Binding-site contacts:
Ligand atom O6 contacts residue SER87 of chain 2.C at 4.5 Å.
Ligand atom C2 contacts residue SER87 of chain 2.C at 4.3 Å.
Ligand atom C3 contacts residue HIS173 of chain 2.B at 4.3 Å.
Ligand atom C4 contacts residue HIS173 of chain 2.B at 3.2 Å.
Ligand atom C1 contacts residue ALA195 of chain 2.A at 4.5 Å (hydrophobic).
Ligand atom C4 contacts residue GLU91 of chain 2.C at 3.3 Å.
Ligand atom O6 contacts residue HIS201 of chain 2.A at 3.3 Å (h-bond).
Ligand atom O5 contacts residue SER87 of chain 2.C at 4.1 Å.
Ligand atom C4 contacts residue HIS201 of chain 2.A at 3.5 Å.
Ligand atom O5 contacts residue GLU91 of chain 2.C at 4.4 Å.
Ligand atom O5 contacts residue TRP88 of chain 2.C at 3.7 Å.
Ligand atom O6 contacts residue ALA195 of chain 2.A at 3.6 Å.
Ligand atom C1 contacts residue SER87 of chain 2.C at 3.3 Å.
Ligand atom C3 contacts residue HIS201 of chain 2.A at 3.7 Å.

Sequence of chain 2.C:
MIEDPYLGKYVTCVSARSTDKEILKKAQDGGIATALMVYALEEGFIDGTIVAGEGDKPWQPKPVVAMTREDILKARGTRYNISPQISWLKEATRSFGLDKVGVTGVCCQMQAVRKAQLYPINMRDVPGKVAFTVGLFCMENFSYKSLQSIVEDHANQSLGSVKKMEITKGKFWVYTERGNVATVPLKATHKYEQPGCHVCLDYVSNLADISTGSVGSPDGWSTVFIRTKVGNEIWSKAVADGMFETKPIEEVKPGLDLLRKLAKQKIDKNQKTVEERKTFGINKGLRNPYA

Sequence of chain 2.A:
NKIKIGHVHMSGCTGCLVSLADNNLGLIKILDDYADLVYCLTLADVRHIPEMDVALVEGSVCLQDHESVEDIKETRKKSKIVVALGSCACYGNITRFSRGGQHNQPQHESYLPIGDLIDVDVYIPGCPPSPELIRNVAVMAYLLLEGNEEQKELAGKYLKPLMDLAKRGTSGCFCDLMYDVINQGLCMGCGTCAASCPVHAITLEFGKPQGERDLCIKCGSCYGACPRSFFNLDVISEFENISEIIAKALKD

Sequence of chain 2.B:
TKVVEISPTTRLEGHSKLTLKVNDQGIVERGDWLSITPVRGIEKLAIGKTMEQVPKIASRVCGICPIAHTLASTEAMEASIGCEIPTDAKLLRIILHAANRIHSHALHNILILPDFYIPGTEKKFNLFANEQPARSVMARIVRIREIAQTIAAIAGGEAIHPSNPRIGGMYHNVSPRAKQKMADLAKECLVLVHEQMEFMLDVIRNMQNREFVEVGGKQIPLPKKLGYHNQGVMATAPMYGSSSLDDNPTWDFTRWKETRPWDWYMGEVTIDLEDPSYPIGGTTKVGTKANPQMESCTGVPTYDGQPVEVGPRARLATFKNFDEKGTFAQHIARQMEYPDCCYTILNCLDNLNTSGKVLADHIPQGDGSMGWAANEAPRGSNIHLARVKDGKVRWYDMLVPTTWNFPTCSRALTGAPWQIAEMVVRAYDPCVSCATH

This protein binds this small molecule.
Small molecule (SMILES): C[C@@H](O)[C@@H](C)O